Sequence of chain 1.A:
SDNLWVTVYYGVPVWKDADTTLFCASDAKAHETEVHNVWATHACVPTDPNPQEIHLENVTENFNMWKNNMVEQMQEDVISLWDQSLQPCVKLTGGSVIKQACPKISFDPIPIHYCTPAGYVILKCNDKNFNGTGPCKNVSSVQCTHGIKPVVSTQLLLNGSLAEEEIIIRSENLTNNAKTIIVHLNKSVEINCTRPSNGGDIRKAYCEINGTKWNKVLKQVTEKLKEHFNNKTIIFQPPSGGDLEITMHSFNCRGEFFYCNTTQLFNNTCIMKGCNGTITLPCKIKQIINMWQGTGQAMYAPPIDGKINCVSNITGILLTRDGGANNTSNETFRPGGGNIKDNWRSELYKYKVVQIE

Binding-site contacts:
Ligand atom O7 contacts residue SER188 of chain 1.A at 2.6 Å (h-bond).
Ligand atom C8 contacts residue ASN322 of chain 1.A at 4.1 Å.
Ligand atom O7 contacts residue THR324 of chain 1.A at 4.4 Å.
Ligand atom C3 contacts residue ASN322 of chain 1.A at 3.7 Å.
Ligand atom C8 contacts residue LEU162 of chain 1.A at 4.1 Å (hydrophobic).
Ligand atom C7 contacts residue SER188 of chain 1.A at 3.8 Å.
Ligand atom C7 contacts residue ASN322 of chain 1.A at 3.0 Å.
Ligand atom C2 contacts residue ASN322 of chain 1.A at 2.4 Å.
Ligand atom N2 contacts residue ASN322 of chain 1.A at 2.7 Å (h-bond).
Ligand atom C1 contacts residue ASN322 of chain 1.A at 1.4 Å.
Ligand atom O7 contacts residue ASN322 of chain 1.A at 3.1 Å (h-bond).
Ligand atom O5 contacts residue GLU190 of chain 1.A at 4.3 Å.
Ligand atom C8 contacts residue THR324 of chain 1.A at 3.9 Å.
Ligand atom O5 contacts residue ASN322 of chain 1.A at 2.5 Å (h-bond).
Ligand atom C8 contacts residue GLY160 of chain 1.A at 3.3 Å.
Ligand atom C4 contacts residue ASN322 of chain 1.A at 4.2 Å.
Ligand atom C6 contacts residue GLU190 of chain 1.A at 3.9 Å.
Ligand atom O6 contacts residue GLU190 of chain 1.A at 3.7 Å.
Ligand atom C5 contacts residue ASN322 of chain 1.A at 3.8 Å.
Ligand atom O7 contacts residue LEU162 of chain 1.A at 3.7 Å.
Ligand atom C7 contacts residue LEU162 of chain 1.A at 4.3 Å (hydrophobic).

This protein binds this small molecule.
Small molecule (SMILES): CC(=O)N[C@@H]1[C@@H](O)[C@H](O)[C@@H](CO)O[C@H]1O